Sequence of chain 1.B:
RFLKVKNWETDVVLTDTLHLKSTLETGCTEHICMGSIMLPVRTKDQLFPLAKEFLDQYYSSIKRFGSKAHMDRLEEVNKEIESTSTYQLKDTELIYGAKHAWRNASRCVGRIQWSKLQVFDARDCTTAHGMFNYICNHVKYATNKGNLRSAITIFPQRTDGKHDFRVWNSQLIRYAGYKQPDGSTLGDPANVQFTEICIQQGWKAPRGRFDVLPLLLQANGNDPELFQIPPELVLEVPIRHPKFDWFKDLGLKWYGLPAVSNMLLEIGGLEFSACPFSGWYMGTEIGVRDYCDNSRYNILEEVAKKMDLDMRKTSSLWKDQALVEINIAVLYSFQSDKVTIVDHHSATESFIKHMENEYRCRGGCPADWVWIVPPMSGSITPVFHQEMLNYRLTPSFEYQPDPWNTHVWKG

The protein below binds the small molecule below.
Small molecule (SMILES): CNCc1cccc(OCc2ccc3ccc(N)nc3c2)c1

Binding-site contacts:
Ligand atom N02 contacts residue HEM1 of chain 1.G at 3.7 Å.
Ligand atom C08 contacts residue VAL271 of chain 1.B at 3.7 Å (hydrophobic).
Ligand atom C03 contacts residue HEM1 of chain 1.G at 3.0 Å.
Ligand atom C06 contacts residue PHE288 of chain 1.B at 3.7 Å (hydrophobic).
Ligand atom C06 contacts residue VAL271 of chain 1.B at 3.6 Å (hydrophobic).
Ligand atom C06 contacts residue HEM1 of chain 1.G at 3.2 Å.
Ligand atom N02 contacts residue TYR292 of chain 1.B at 3.7 Å.
Ligand atom N02 contacts residue TRP291 of chain 1.B at 2.8 Å (h-bond).
Ligand atom C27 contacts residue TRP382 of chain 1.B at 4.0 Å (hydrophobic).
Ligand atom C09 contacts residue HEM1 of chain 1.G at 3.2 Å.
Ligand atom C11 contacts residue HEM1 of chain 1.G at 3.2 Å.
Ligand atom C07 contacts residue HEM1 of chain 1.G at 3.5 Å.
Ligand atom C24 contacts residue VAL271 of chain 1.B at 3.9 Å (hydrophobic).
Ligand atom C02 contacts residue HEM1 of chain 1.G at 3.6 Å.
Ligand atom C10 contacts residue GLU296 of chain 1.B at 3.5 Å.
Ligand atom N01 contacts residue HEM1 of chain 1.G at 3.8 Å.
Ligand atom C08 contacts residue HEM1 of chain 1.G at 3.6 Å.
Ligand atom C27 contacts residue HEM1 of chain 1.G at 4.1 Å.
Ligand atom N02 contacts residue PRO269 of chain 1.B at 3.8 Å.
Ligand atom C04 contacts residue HEM1 of chain 1.G at 3.2 Å.
Ligand atom N28 contacts residue TRP382 of chain 1.B at 3.8 Å.
Ligand atom C23 contacts residue TYR410 of chain 1.B at 3.9 Å (hydrophobic).
Ligand atom C09 contacts residue GLU296 of chain 1.B at 3.5 Å.
Ligand atom C26 contacts residue HEM1 of chain 1.G at 3.1 Å.
Ligand atom C23 contacts residue ASN273 of chain 1.B at 3.5 Å.
Ligand atom N02 contacts residue GLU296 of chain 1.B at 2.6 Å (salt-bridge).
Ligand atom N01 contacts residue GLU296 of chain 1.B at 2.6 Å (salt-bridge).
Ligand atom C02 contacts residue GLU296 of chain 1.B at 3.4 Å.
Ligand atom C21 contacts residue TYR410 of chain 1.B at 4.1 Å (hydrophobic).
Ligand atom C02 contacts residue TRP291 of chain 1.B at 3.9 Å (hydrophobic).
Ligand atom C22 contacts residue TYR410 of chain 1.B at 3.6 Å (hydrophobic).
Ligand atom C24 contacts residue HEM1 of chain 1.G at 4.0 Å.
Ligand atom C07 contacts residue VAL271 of chain 1.B at 3.3 Å (hydrophobic).
Ligand atom O12 contacts residue VAL271 of chain 1.B at 3.8 Å.
Ligand atom C05 contacts residue HEM1 of chain 1.G at 3.6 Å.
Ligand atom C21 contacts residue HEM1 of chain 1.G at 3.5 Å.
Ligand atom C24 contacts residue ASN273 of chain 1.B at 3.7 Å.
Ligand atom C10 contacts residue HEM1 of chain 1.G at 3.8 Å.
Ligand atom O12 contacts residue HEM1 of chain 1.G at 3.5 Å.
Ligand atom C25 contacts residue HEM1 of chain 1.G at 3.4 Å.